Binding-site contacts:
Ligand atom C7 contacts residue GLU250 of chain 1.B at 3.7 Å.
Ligand atom C5 contacts residue ASN275 of chain 1.B at 3.7 Å.
Ligand atom O5 contacts residue ASN275 of chain 1.B at 2.4 Å (h-bond).
Ligand atom O6 contacts residue LYS395 of chain 1.B at 4.2 Å.
Ligand atom O7 contacts residue GLU250 of chain 1.B at 3.3 Å (salt-bridge).
Ligand atom C1 contacts residue ASN275 of chain 1.B at 1.4 Å.
Ligand atom C3 contacts residue ASN275 of chain 1.B at 3.8 Å.
Ligand atom C2 contacts residue ASN275 of chain 1.B at 2.5 Å.
Ligand atom O5 contacts residue GLY273 of chain 1.B at 4.0 Å.
Ligand atom O6 contacts residue ASN275 of chain 1.B at 4.1 Å.
Ligand atom C7 contacts residue ASN275 of chain 1.B at 3.2 Å.
Ligand atom O7 contacts residue ASN275 of chain 1.B at 3.0 Å (h-bond).
Ligand atom O5 contacts residue VAL274 of chain 1.B at 4.5 Å.
Ligand atom C4 contacts residue ASN275 of chain 1.B at 4.2 Å.
Ligand atom O7 contacts residue TYR252 of chain 1.B at 4.4 Å.
Ligand atom C8 contacts residue GLU250 of chain 1.B at 3.5 Å.
Ligand atom O7 contacts residue TYR251 of chain 1.B at 4.0 Å.
Ligand atom N2 contacts residue ASN275 of chain 1.B at 2.9 Å (h-bond).
Ligand atom C5 contacts residue GLY273 of chain 1.B at 4.5 Å.
Ligand atom C1 contacts residue GLY273 of chain 1.B at 3.9 Å.

Sequence of chain 1.B:
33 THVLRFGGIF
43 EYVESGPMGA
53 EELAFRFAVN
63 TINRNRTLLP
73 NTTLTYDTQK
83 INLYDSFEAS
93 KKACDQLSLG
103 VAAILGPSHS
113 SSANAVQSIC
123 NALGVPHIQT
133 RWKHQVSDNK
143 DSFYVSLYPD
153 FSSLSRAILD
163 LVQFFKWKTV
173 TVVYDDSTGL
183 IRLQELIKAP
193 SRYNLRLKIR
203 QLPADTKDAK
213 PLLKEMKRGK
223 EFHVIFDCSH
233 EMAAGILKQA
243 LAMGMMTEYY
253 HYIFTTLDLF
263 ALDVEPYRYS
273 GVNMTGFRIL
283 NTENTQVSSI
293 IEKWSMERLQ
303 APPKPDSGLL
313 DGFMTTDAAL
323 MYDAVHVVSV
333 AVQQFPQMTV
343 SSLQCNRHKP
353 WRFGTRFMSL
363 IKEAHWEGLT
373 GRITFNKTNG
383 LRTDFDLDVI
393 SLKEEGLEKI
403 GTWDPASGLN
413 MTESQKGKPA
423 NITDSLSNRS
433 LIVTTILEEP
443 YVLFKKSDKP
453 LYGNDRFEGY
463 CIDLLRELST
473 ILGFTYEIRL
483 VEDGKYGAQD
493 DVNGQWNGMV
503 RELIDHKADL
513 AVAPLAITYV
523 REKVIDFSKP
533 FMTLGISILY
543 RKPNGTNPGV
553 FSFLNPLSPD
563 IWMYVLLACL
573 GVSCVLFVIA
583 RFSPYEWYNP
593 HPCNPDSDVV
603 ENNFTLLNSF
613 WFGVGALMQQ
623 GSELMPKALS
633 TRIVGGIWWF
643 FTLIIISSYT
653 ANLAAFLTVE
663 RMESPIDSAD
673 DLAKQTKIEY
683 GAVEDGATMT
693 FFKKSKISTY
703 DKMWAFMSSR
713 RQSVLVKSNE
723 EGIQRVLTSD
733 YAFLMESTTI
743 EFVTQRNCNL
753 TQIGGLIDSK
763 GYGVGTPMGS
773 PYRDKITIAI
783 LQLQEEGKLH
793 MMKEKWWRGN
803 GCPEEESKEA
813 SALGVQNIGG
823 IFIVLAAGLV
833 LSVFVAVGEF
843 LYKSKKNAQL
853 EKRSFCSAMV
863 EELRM

This small molecule binds to this protein.
Small molecule (SMILES): CC(=O)N[C@@H]1[C@@H](O)[C@H](O)[C@@H](CO)O[C@H]1O